Binding-site contacts:
Ligand atom N9 contacts residue PRO421 of chain 12.A at 4.4 Å.
Ligand atom C2 contacts residue GLY639 of chain 12.A at 3.1 Å.
Ligand atom C5 contacts residue PRO421 of chain 12.A at 4.1 Å (hydrophobic).
Ligand atom N1 contacts residue VAL420 of chain 12.A at 3.7 Å.
Ligand atom C3' contacts residue HIS630 of chain 12.A at 4.4 Å.
Ligand atom O1P contacts residue LYS641 of chain 37.A at 4.0 Å.
Ligand atom N1 contacts residue PHE638 of chain 12.A at 4.3 Å.
Ligand atom N6 contacts residue GLY639 of chain 12.A at 3.6 Å (h-bond).
Ligand atom C2 contacts residue PRO631 of chain 12.A at 3.3 Å (hydrophobic).
Ligand atom C8 contacts residue PRO421 of chain 12.A at 4.3 Å (hydrophobic).
Ligand atom N7 contacts residue HIS630 of chain 12.A at 4.1 Å.
Ligand atom N9 contacts residue HIS630 of chain 12.A at 4.2 Å.
Ligand atom C8 contacts residue HIS630 of chain 12.A at 3.3 Å.
Ligand atom N3 contacts residue GLY639 of chain 12.A at 4.3 Å.
Ligand atom C2 contacts residue PRO421 of chain 12.A at 4.5 Å (hydrophobic).
Ligand atom N7 contacts residue PRO421 of chain 12.A at 4.2 Å.
Ligand atom C4 contacts residue PRO631 of chain 12.A at 4.0 Å (hydrophobic).
Ligand atom C6 contacts residue PRO421 of chain 12.A at 4.1 Å (hydrophobic).
Ligand atom N7 contacts residue ASN609 of chain 12.A at 3.8 Å.
Ligand atom C2 contacts residue VAL420 of chain 12.A at 4.3 Å (hydrophobic).
Ligand atom C6 contacts residue SER632 of chain 12.A at 3.9 Å.
Ligand atom C4 contacts residue PRO421 of chain 12.A at 4.3 Å (hydrophobic).
Ligand atom N6 contacts residue VAL420 of chain 12.A at 4.0 Å.
Ligand atom N6 contacts residue GLY637 of chain 12.A at 3.7 Å.
Ligand atom N1 contacts residue PRO421 of chain 12.A at 4.3 Å.
Ligand atom N6 contacts residue PHE638 of chain 12.A at 3.9 Å.
Ligand atom C1' contacts residue PRO631 of chain 12.A at 4.3 Å (hydrophobic).
Ligand atom N1 contacts residue GLY639 of chain 12.A at 3.1 Å (h-bond).
Ligand atom C6 contacts residue VAL420 of chain 12.A at 4.0 Å (hydrophobic).
Ligand atom N1 contacts residue PRO631 of chain 12.A at 3.5 Å (h-bond).
Ligand atom C5 contacts residue PRO631 of chain 12.A at 4.2 Å (hydrophobic).
Ligand atom C2' contacts residue HIS630 of chain 12.A at 3.2 Å.
Ligand atom C5 contacts residue SER632 of chain 12.A at 4.1 Å.
Ligand atom C6 contacts residue PRO631 of chain 12.A at 3.9 Å (hydrophobic).
Ligand atom N6 contacts residue SER632 of chain 12.A at 3.3 Å (h-bond).
Ligand atom C1' contacts residue HIS630 of chain 12.A at 4.0 Å.
Ligand atom C6 contacts residue GLY639 of chain 12.A at 3.8 Å.
Ligand atom N3 contacts residue PRO631 of chain 12.A at 3.6 Å.
Ligand atom N7 contacts residue SER632 of chain 12.A at 4.1 Å.
Ligand atom O2P contacts residue ASP626 of chain 37.A at 4.2 Å.

Sequence of chain 12.A:
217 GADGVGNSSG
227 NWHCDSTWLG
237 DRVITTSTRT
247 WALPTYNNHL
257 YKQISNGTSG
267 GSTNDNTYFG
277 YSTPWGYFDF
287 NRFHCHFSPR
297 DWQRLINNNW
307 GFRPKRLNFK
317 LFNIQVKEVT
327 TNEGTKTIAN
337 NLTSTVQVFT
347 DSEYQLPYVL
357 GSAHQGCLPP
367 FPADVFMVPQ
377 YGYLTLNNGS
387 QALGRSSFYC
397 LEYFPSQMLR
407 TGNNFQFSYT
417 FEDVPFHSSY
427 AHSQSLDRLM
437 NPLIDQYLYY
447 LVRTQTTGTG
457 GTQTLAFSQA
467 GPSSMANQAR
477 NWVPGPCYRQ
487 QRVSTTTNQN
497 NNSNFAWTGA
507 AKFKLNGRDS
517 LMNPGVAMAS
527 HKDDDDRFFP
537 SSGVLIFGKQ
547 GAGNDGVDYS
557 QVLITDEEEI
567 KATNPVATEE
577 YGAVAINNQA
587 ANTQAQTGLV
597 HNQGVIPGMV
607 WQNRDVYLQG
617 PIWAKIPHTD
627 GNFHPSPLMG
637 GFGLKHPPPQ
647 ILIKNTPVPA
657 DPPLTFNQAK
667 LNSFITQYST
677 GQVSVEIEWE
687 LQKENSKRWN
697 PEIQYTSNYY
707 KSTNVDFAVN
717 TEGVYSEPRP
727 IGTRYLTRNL

Sequence of chain 37.A:
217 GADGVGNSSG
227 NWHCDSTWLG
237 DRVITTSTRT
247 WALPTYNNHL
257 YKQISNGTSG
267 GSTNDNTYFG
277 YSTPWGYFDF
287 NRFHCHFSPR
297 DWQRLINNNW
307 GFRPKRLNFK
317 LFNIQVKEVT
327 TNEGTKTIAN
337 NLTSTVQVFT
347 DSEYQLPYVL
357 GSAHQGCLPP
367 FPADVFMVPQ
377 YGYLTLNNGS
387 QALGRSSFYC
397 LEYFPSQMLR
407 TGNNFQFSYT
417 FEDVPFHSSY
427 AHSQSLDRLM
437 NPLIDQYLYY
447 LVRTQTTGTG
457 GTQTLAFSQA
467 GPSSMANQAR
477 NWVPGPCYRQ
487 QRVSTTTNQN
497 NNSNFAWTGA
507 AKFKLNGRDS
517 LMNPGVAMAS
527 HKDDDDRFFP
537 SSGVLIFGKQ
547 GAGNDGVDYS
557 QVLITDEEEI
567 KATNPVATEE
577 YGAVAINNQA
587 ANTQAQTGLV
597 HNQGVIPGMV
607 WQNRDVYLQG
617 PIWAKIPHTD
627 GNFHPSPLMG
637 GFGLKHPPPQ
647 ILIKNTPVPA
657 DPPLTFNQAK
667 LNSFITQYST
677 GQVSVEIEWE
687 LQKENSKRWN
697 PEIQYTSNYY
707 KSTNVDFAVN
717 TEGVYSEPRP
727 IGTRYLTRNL

This small molecule binds to this protein.
Small molecule (SMILES): Nc1ncnc2c1ncn2[C@H]1C[C@H](O)[C@@H](COP(=O)(O)O)O1